Binding-site contacts:
Ligand atom C8 contacts residue ALA134 of chain 1.A at 3.9 Å (hydrophobic).
Ligand atom N6 contacts residue PHE32 of chain 1.A at 3.9 Å.
Ligand atom C2 contacts residue ARG33 of chain 1.A at 3.6 Å.
Ligand atom N6 contacts residue ARG33 of chain 1.A at 4.2 Å.
Ligand atom N6 contacts residue LEU162 of chain 1.A at 3.9 Å.
Ligand atom N6 contacts residue ILE30 of chain 1.A at 4.1 Å.
Ligand atom N1 contacts residue ARG33 of chain 1.A at 3.0 Å (salt-bridge).
Ligand atom C8 contacts residue LEU165 of chain 1.A at 3.8 Å (hydrophobic).
Ligand atom C6 contacts residue LEU31 of chain 1.A at 3.9 Å (hydrophobic).
Ligand atom C6 contacts residue LEU162 of chain 1.A at 3.6 Å (hydrophobic).
Ligand atom C4 contacts residue LEU162 of chain 1.A at 4.2 Å (hydrophobic).
Ligand atom N3 contacts residue PHE32 of chain 1.A at 3.5 Å.
Ligand atom C6 contacts residue PHE32 of chain 1.A at 4.1 Å (hydrophobic).
Ligand atom N1 contacts residue LEU162 of chain 1.A at 4.1 Å.
Ligand atom C2 contacts residue LEU132 of chain 1.A at 3.6 Å (hydrophobic).
Ligand atom N7 contacts residue LEU162 of chain 1.A at 4.0 Å.
Ligand atom C6 contacts residue ARG33 of chain 1.A at 4.1 Å.
Ligand atom N7 contacts residue LEU165 of chain 1.A at 3.6 Å.
Ligand atom N9 contacts residue LEU132 of chain 1.A at 4.2 Å.
Ligand atom C5 contacts residue LEU162 of chain 1.A at 3.6 Å (hydrophobic).
Ligand atom N9 contacts residue ALA134 of chain 1.A at 4.0 Å.
Ligand atom N1 contacts residue LEU31 of chain 1.A at 4.1 Å.
Ligand atom N1 contacts residue PHE32 of chain 1.A at 3.5 Å.
Ligand atom N6 contacts residue LEU31 of chain 1.A at 2.9 Å (h-bond).
Ligand atom N1 contacts residue LEU132 of chain 1.A at 4.2 Å.
Ligand atom C2 contacts residue PHE32 of chain 1.A at 3.3 Å (hydrophobic).
Ligand atom C4 contacts residue PHE32 of chain 1.A at 4.2 Å (hydrophobic).
Ligand atom C4 contacts residue LEU132 of chain 1.A at 4.1 Å (hydrophobic).
Ligand atom N3 contacts residue LEU132 of chain 1.A at 3.7 Å.

Sequence of chain 1.A:
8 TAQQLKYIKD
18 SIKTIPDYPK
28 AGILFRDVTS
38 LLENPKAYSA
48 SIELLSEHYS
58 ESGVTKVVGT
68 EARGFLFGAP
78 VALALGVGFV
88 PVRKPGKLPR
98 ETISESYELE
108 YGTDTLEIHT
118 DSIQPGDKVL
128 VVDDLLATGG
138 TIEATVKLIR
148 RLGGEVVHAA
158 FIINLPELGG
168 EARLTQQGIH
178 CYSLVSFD

A small-molecule ligand and the protein it binds are described below.
Small molecule (SMILES): Nc1ncnc2[nH]cnc12